Sequence of chain 1.B:
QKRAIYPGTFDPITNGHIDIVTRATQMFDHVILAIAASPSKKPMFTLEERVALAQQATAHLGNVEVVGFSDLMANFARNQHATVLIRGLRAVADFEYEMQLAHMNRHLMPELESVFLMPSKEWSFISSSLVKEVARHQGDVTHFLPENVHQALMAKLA

The protein below binds the small molecule below.
Small molecule (SMILES): COc1ccc2[nH]c(C)cc2c1

Binding-site contacts:
Ligand atom C8 contacts residue MET74 of chain 1.B at 4.0 Å (hydrophobic).
Ligand atom C6 contacts residue MET74 of chain 1.B at 3.9 Å (hydrophobic).
Ligand atom C2 contacts residue ASN106 of chain 1.B at 4.3 Å.
Ligand atom C8 contacts residue ARG88 of chain 1.B at 4.0 Å.
Ligand atom C1 contacts residue ASN106 of chain 1.B at 3.2 Å.
Ligand atom C4 contacts residue MET74 of chain 1.B at 4.0 Å (hydrophobic).
Ligand atom C5 contacts residue MET74 of chain 1.B at 3.7 Å (hydrophobic).
Ligand atom C8 contacts residue LEU102 of chain 1.B at 4.4 Å (hydrophobic).
Ligand atom C7 contacts residue LEU102 of chain 1.B at 3.6 Å (hydrophobic).
Ligand atom C10 contacts residue ASN106 of chain 1.B at 3.3 Å.
Ligand atom C12 contacts residue GLY9 of chain 1.B at 4.1 Å.
Ligand atom O11 contacts residue MET74 of chain 1.B at 4.0 Å.
Ligand atom C8 contacts residue PRO8 of chain 1.B at 3.9 Å (hydrophobic).
Ligand atom C8 contacts residue ASN106 of chain 1.B at 4.5 Å.
Ligand atom C12 contacts residue PRO8 of chain 1.B at 4.4 Å (hydrophobic).
Ligand atom N3 contacts residue MET74 of chain 1.B at 4.5 Å.
Ligand atom C7 contacts residue ASN106 of chain 1.B at 3.3 Å.
Ligand atom C4 contacts residue LEU86 of chain 1.B at 4.3 Å (hydrophobic).
Ligand atom N3 contacts residue LEU102 of chain 1.B at 3.4 Å.
Ligand atom O11 contacts residue GLY9 of chain 1.B at 4.1 Å.
Ligand atom C10 contacts residue LEU102 of chain 1.B at 3.9 Å (hydrophobic).
Ligand atom C1 contacts residue LEU102 of chain 1.B at 3.8 Å (hydrophobic).
Ligand atom C6 contacts residue LEU102 of chain 1.B at 4.0 Å (hydrophobic).
Ligand atom C2 contacts residue LEU102 of chain 1.B at 4.3 Å (hydrophobic).
Ligand atom N3 contacts residue ASN106 of chain 1.B at 2.8 Å (h-bond).
Ligand atom C9 contacts residue PRO8 of chain 1.B at 4.2 Å (hydrophobic).
Ligand atom C4 contacts residue ASN106 of chain 1.B at 3.3 Å.
Ligand atom C6 contacts residue ASN106 of chain 1.B at 4.1 Å.
Ligand atom C7 contacts residue MET74 of chain 1.B at 4.4 Å (hydrophobic).
Ligand atom C4 contacts residue LEU102 of chain 1.B at 3.9 Å (hydrophobic).
Ligand atom C10 contacts residue MET105 of chain 1.B at 3.6 Å (hydrophobic).
Ligand atom O11 contacts residue PRO8 of chain 1.B at 3.6 Å.
Ligand atom C12 contacts residue ALA37 of chain 1.B at 3.8 Å (hydrophobic).
Ligand atom C12 contacts residue PHE70 of chain 1.B at 4.4 Å (hydrophobic).
Ligand atom C9 contacts residue MET74 of chain 1.B at 3.8 Å (hydrophobic).
Ligand atom C2 contacts residue MET74 of chain 1.B at 3.6 Å (hydrophobic).
Ligand atom C1 contacts residue MET74 of chain 1.B at 3.9 Å (hydrophobic).